Binding-site contacts:
Ligand atom C5 contacts residue PHE178 of chain 1.H at 3.8 Å (hydrophobic).
Ligand atom C22 contacts residue ARG102 of chain 1.H at 3.8 Å.
Ligand atom C18 contacts residue TRP125 of chain 1.H at 3.4 Å (hydrophobic).
Ligand atom C19 contacts residue LEU87 of chain 1.H at 3.2 Å (hydrophobic).
Ligand atom C4 contacts residue PHE178 of chain 1.H at 3.4 Å (hydrophobic).
Ligand atom N3 contacts residue MET67 of chain 1.H at 3.8 Å.
Ligand atom C18 contacts residue LEU87 of chain 1.H at 3.6 Å (hydrophobic).
Ligand atom C22 contacts residue TRP101 of chain 1.H at 3.3 Å (hydrophobic).
Ligand atom C24 contacts residue SER85 of chain 1.H at 3.5 Å.
Ligand atom C6 contacts residue ARG102 of chain 1.H at 3.8 Å.
Ligand atom C21 contacts residue TYR166 of chain 1.H at 3.5 Å (hydrophobic).
Ligand atom C12 contacts residue ASP163 of chain 1.H at 3.6 Å.
Ligand atom C3 contacts residue PHE178 of chain 1.H at 3.8 Å (hydrophobic).
Ligand atom C3 contacts residue GLY88 of chain 1.H at 3.6 Å.
Ligand atom C21 contacts residue ASP175 of chain 1.H at 3.5 Å.
Ligand atom C3 contacts residue LEU87 of chain 1.H at 3.7 Å (hydrophobic).
Ligand atom C20 contacts residue GLU90 of chain 1.H at 3.7 Å.
Ligand atom C4 contacts residue SER89 of chain 1.H at 3.5 Å.
Ligand atom C18 contacts residue ALA86 of chain 1.H at 3.8 Å (hydrophobic).
Ligand atom C16 contacts residue MET67 of chain 1.H at 3.3 Å (hydrophobic).
Ligand atom C15 contacts residue ILE98 of chain 1.H at 3.4 Å (hydrophobic).
Ligand atom C20 contacts residue PHE178 of chain 1.H at 3.7 Å (hydrophobic).
Ligand atom C7 contacts residue ASP163 of chain 1.H at 2.9 Å.
Ligand atom C22 contacts residue TYR118 of chain 1.H at 3.8 Å (hydrophobic).
Ligand atom C19 contacts residue TRP125 of chain 1.H at 3.3 Å (hydrophobic).
Ligand atom C4 contacts residue GLY88 of chain 1.H at 3.8 Å.
Ligand atom C23 contacts residue GLN105 of chain 1.H at 3.6 Å.
Ligand atom C13 contacts residue VAL159 of chain 1.H at 3.5 Å (hydrophobic).
Ligand atom C6 contacts residue ASP163 of chain 1.H at 3.2 Å.
Ligand atom C24 contacts residue GLN71 of chain 1.H at 3.6 Å.
Ligand atom C25 contacts residue ALA86 of chain 1.H at 3.1 Å (hydrophobic).
Ligand atom C15 contacts residue MET67 of chain 1.H at 3.9 Å (hydrophobic).
Ligand atom C3 contacts residue SER89 of chain 1.H at 3.7 Å.
Ligand atom C13 contacts residue ASP163 of chain 1.H at 3.6 Å.
Ligand atom C24 contacts residue MET67 of chain 1.H at 3.8 Å (hydrophobic).
Ligand atom N3 contacts residue ALA86 of chain 1.H at 3.7 Å.
Ligand atom C14 contacts residue LEU87 of chain 1.H at 3.4 Å (hydrophobic).
Ligand atom C10 contacts residue TRP101 of chain 1.H at 3.8 Å (hydrophobic).
Ligand atom C9 contacts residue ILE98 of chain 1.H at 3.7 Å (hydrophobic).
Ligand atom C17 contacts residue MET67 of chain 1.H at 3.5 Å (hydrophobic).

This protein binds this small molecule.
Small molecule (SMILES): CN(C)c1ccc(C(=C2C=CC(=[N+](C)C)C=C2)c2ccc(N(C)C)cc2)cc1

Sequence of chain 1.H:
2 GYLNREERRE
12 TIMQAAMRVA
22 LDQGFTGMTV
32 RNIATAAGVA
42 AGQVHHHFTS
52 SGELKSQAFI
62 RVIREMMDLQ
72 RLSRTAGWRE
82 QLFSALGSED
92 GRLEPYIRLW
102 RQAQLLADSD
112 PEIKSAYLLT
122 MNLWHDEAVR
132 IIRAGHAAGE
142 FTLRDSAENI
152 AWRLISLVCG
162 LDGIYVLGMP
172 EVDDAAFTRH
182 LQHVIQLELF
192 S